Binding-site contacts:
Ligand atom S5 contacts residue TBU1 of chain 1.E at 4.4 Å.
Ligand atom C8 contacts residue HIS55 of chain 1.B at 3.5 Å.
Ligand atom S5 contacts residue LYS57 of chain 1.B at 3.8 Å.
Ligand atom O3 contacts residue ASN27 of chain 1.B at 4.3 Å.
Ligand atom O1 contacts residue ILE31 of chain 1.B at 4.0 Å.
Ligand atom C8 contacts residue PRO56 of chain 1.B at 3.1 Å (hydrophobic).
Ligand atom O3 contacts residue PRO56 of chain 1.B at 3.6 Å.
Ligand atom O2 contacts residue SER30 of chain 1.B at 3.7 Å.
Ligand atom C7 contacts residue HIS55 of chain 1.B at 4.0 Å.
Ligand atom O1 contacts residue HIS55 of chain 1.B at 3.4 Å.
Ligand atom C5 contacts residue LYS57 of chain 1.B at 3.9 Å.
Ligand atom C9 contacts residue PRO56 of chain 1.B at 3.2 Å (hydrophobic).
Ligand atom S5 contacts residue ILE31 of chain 1.B at 3.7 Å.
Ligand atom C5 contacts residue ILE31 of chain 1.B at 3.6 Å (hydrophobic).
Ligand atom O2 contacts residue HIS55 of chain 1.B at 3.3 Å (h-bond).
Ligand atom S5 contacts residue HIS55 of chain 1.B at 3.7 Å.
Ligand atom O4 contacts residue PRO56 of chain 1.B at 3.5 Å.
Ligand atom O1 contacts residue LYS57 of chain 1.B at 2.9 Å (salt-bridge).
Ligand atom C9 contacts residue TBU1 of chain 1.E at 3.4 Å.
Ligand atom C7 contacts residue TBU1 of chain 1.E at 3.1 Å.
Ligand atom O4 contacts residue TBU1 of chain 1.E at 4.0 Å.
Ligand atom C8 contacts residue TBU1 of chain 1.E at 3.2 Å.
Ligand atom O2 contacts residue LYS57 of chain 1.B at 4.0 Å.
Ligand atom O2 contacts residue THR29 of chain 1.B at 3.6 Å.
Ligand atom O3 contacts residue TBU1 of chain 1.E at 3.1 Å.
Ligand atom O2 contacts residue ILE31 of chain 1.B at 2.8 Å (h-bond).
Ligand atom O2 contacts residue TBU1 of chain 1.E at 4.2 Å.
Ligand atom O1 contacts residue PRO56 of chain 1.B at 4.3 Å.

Sequence of chain 1.B:
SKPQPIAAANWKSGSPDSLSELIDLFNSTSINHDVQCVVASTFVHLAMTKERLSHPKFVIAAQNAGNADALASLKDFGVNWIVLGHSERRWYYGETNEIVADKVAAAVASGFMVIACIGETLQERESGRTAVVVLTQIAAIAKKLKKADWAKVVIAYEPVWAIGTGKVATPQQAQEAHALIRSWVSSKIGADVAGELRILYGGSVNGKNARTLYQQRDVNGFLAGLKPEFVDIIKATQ

A protein and the small-molecule ligand that binds it are described below.
Small molecule (SMILES): CCCCS(=O)(=O)CCC(=O)O